Sequence of chain 1.AA:
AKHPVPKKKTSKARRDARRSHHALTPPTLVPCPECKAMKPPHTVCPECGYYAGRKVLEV

Binding-site contacts:
Ligand atom CAM contacts residue MG1 of chain 1.OQ at 4.4 Å.
Ligand atom CBM contacts residue LYS3 of chain 1.AA at 4.5 Å.
Ligand atom OAO contacts residue MG1 of chain 1.OQ at 3.8 Å.

This small molecule binds to this protein.
Small molecule (SMILES): O=C(CCCC[PH](c1ccccc1)(c1ccccc1)c1ccccc1)N[C@H](CO)[C@H](O)c1ccc([N+](=O)[O-])cc1